Sequence of chain 1.D:
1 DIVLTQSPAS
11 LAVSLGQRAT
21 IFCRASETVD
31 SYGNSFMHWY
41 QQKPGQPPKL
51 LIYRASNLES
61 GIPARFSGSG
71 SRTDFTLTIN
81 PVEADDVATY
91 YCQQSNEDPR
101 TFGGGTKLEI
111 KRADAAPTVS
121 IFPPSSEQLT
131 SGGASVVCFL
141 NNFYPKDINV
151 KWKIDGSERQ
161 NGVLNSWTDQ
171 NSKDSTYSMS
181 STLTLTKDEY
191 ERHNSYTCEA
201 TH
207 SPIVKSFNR

Sequence of chain 1.C:
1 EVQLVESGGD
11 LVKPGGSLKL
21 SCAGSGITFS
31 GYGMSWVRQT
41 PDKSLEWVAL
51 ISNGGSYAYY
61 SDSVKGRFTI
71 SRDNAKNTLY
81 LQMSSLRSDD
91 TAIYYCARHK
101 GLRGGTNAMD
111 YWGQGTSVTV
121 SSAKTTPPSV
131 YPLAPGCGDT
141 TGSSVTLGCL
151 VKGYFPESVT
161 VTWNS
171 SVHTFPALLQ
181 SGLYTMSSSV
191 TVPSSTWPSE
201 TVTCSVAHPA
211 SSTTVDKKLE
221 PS

This protein binds this small molecule.
Small molecule (SMILES): CC(=O)N[C@H]1[C@H](OC[C@H]2O[C@H](OP(=O)(O)O)[C@H](NC(C)=O)[C@@H](O)[C@@H]2O)O[C@H](CO)[C@@H](OP(=O)(O)O)[C@@H]1O

Binding-site contacts:
Ligand atom P contacts residue SER56 of chain 1.C at 3.2 Å.
Ligand atom O47 contacts residue ASN107 of chain 1.C at 3.1 Å (h-bond).
Ligand atom OP3 contacts residue ASN53 of chain 1.C at 3.9 Å.
Ligand atom P45 contacts residue THR106 of chain 1.C at 4.0 Å.
Ligand atom O6 contacts residue SER52 of chain 1.C at 3.5 Å.
Ligand atom P contacts residue GLY54 of chain 1.C at 3.6 Å.
Ligand atom O1 contacts residue SER56 of chain 1.C at 2.9 Å (h-bond).
Ligand atom O3 contacts residue THR106 of chain 1.C at 3.8 Å.
Ligand atom P45 contacts residue ASN107 of chain 1.C at 3.7 Å.
Ligand atom C5 contacts residue SER56 of chain 1.C at 3.8 Å.
Ligand atom OP2 contacts residue GLY54 of chain 1.C at 3.1 Å (h-bond).
Ligand atom OP2 contacts residue SER56 of chain 1.C at 2.8 Å (h-bond).
Ligand atom C6 contacts residue TYR57 of chain 1.C at 3.7 Å (hydrophobic).
Ligand atom O48 contacts residue ASN107 of chain 1.C at 2.9 Å (h-bond).
Ligand atom O5 contacts residue SER52 of chain 1.C at 3.6 Å.
Ligand atom P45 contacts residue ARG100 of chain 1.D at 3.7 Å.
Ligand atom C1 contacts residue SER56 of chain 1.C at 3.9 Å.
Ligand atom P45 contacts residue HIS99 of chain 1.C at 3.7 Å.
Ligand atom O47 contacts residue GLY105 of chain 1.C at 3.7 Å.
Ligand atom C6 contacts residue SER52 of chain 1.C at 3.8 Å.
Ligand atom O47 contacts residue THR106 of chain 1.C at 3.4 Å.
Ligand atom O6 contacts residue ILE51 of chain 1.C at 4.0 Å.
Ligand atom O4 contacts residue ARG100 of chain 1.D at 3.1 Å (salt-bridge).
Ligand atom O5 contacts residue SER52 of chain 1.C at 3.7 Å.
Ligand atom O5 contacts residue SER56 of chain 1.C at 4.0 Å.
Ligand atom P contacts residue SER52 of chain 1.C at 4.1 Å.
Ligand atom C5 contacts residue SER52 of chain 1.C at 4.1 Å.
Ligand atom C6 contacts residue SER52 of chain 1.C at 3.8 Å.
Ligand atom O46 contacts residue HIS99 of chain 1.C at 3.0 Å (h-bond).
Ligand atom O6 contacts residue GLY33 of chain 1.C at 3.3 Å.
Ligand atom OP1 contacts residue SER56 of chain 1.C at 3.1 Å (h-bond).
Ligand atom OP2 contacts residue SER52 of chain 1.C at 2.8 Å (h-bond).
Ligand atom O46 contacts residue GLY33 of chain 1.C at 4.0 Å.
Ligand atom O48 contacts residue ARG100 of chain 1.D at 3.0 Å (salt-bridge).
Ligand atom OP3 contacts residue GLY54 of chain 1.C at 3.3 Å (h-bond).
Ligand atom O48 contacts residue HIS99 of chain 1.C at 3.4 Å (h-bond).
Ligand atom O48 contacts residue THR106 of chain 1.C at 3.6 Å.
Ligand atom O4 contacts residue THR106 of chain 1.C at 4.0 Å.
Ligand atom O3 contacts residue GLY105 of chain 1.C at 3.6 Å (h-bond).
Ligand atom OP2 contacts residue GLY55 of chain 1.C at 3.5 Å (h-bond).